Binding-site contacts:
Ligand atom C3 contacts residue ASN259 of chain 43.F at 3.8 Å.
Ligand atom C8 contacts residue LYS181 of chain 43.E at 4.1 Å.
Ligand atom N2 contacts residue ASN259 of chain 43.F at 2.9 Å (h-bond).
Ligand atom C4 contacts residue ASN259 of chain 43.F at 4.2 Å.
Ligand atom C7 contacts residue ASN259 of chain 43.F at 3.1 Å.
Ligand atom O6 contacts residue LYS115 of chain 43.E at 4.4 Å.
Ligand atom C1 contacts residue ASN259 of chain 43.F at 1.4 Å.
Ligand atom C2 contacts residue ASN259 of chain 43.F at 2.4 Å.
Ligand atom O7 contacts residue LYS181 of chain 43.E at 3.9 Å.
Ligand atom O6 contacts residue THR116 of chain 43.E at 3.5 Å.
Ligand atom O5 contacts residue THR116 of chain 43.E at 4.0 Å.
Ligand atom O5 contacts residue ASN259 of chain 43.F at 2.4 Å (h-bond).
Ligand atom C8 contacts residue ASN259 of chain 43.F at 4.4 Å.
Ligand atom O7 contacts residue ASN259 of chain 43.F at 2.9 Å (h-bond).
Ligand atom C5 contacts residue ASN259 of chain 43.F at 3.7 Å.

The small molecule below binds the protein below.
Small molecule (SMILES): CC(=O)N[C@@H]1[C@@H](O)[C@H](O)[C@@H](CO)O[C@H]1O

Sequence of chain 43.E:
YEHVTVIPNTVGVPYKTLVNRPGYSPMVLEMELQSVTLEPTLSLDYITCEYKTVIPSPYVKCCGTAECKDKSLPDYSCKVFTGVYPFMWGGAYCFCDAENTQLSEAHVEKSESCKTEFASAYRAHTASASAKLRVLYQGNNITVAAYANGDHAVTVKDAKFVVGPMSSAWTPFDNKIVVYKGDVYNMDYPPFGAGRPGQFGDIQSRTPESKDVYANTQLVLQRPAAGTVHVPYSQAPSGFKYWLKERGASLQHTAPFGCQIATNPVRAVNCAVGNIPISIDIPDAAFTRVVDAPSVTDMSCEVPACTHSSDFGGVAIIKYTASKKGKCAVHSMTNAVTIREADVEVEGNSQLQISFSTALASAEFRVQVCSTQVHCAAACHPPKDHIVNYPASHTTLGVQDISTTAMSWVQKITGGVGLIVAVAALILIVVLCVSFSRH

Sequence of chain 43.F:
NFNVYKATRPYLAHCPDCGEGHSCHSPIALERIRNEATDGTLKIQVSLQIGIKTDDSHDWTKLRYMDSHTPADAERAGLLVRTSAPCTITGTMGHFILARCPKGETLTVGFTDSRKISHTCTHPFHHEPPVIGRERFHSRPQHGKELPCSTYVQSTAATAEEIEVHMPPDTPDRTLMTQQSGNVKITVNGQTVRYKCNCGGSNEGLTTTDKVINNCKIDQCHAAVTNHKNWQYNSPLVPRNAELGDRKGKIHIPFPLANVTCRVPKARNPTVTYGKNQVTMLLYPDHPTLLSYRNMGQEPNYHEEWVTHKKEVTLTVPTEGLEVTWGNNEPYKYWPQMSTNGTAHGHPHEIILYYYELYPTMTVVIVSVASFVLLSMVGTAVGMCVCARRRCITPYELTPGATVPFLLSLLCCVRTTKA